Binding-site contacts:
Ligand atom C3 contacts residue GLU31 of chain 1.B at 3.7 Å.
Ligand atom C7 contacts residue GLU31 of chain 1.B at 3.4 Å.
Ligand atom C5 contacts residue MAN1 of chain 1.S at 3.7 Å.
Ligand atom C5 contacts residue ASN122 of chain 1.B at 3.8 Å.
Ligand atom O3 contacts residue GLU31 of chain 1.B at 4.3 Å.
Ligand atom N2 contacts residue ASN122 of chain 1.B at 3.1 Å (h-bond).
Ligand atom C1 contacts residue THR124 of chain 1.B at 3.6 Å.
Ligand atom O3 contacts residue MAN1 of chain 1.S at 3.8 Å.
Ligand atom O7 contacts residue ASN122 of chain 1.B at 3.6 Å (h-bond).
Ligand atom C3 contacts residue MAN1 of chain 1.S at 4.2 Å.
Ligand atom C8 contacts residue TYR65 of chain 1.B at 3.6 Å (hydrophobic).
Ligand atom C1 contacts residue ASN122 of chain 1.B at 1.9 Å.
Ligand atom C5 contacts residue THR124 of chain 1.B at 4.3 Å.
Ligand atom C8 contacts residue ALA27 of chain 1.B at 3.9 Å (hydrophobic).
Ligand atom C8 contacts residue GLU31 of chain 1.B at 3.2 Å.
Ligand atom C7 contacts residue ALA27 of chain 1.B at 3.8 Å (hydrophobic).
Ligand atom N2 contacts residue GLU31 of chain 1.B at 2.5 Å (salt-bridge).
Ligand atom O4 contacts residue LEU25 of chain 1.B at 3.7 Å.
Ligand atom C4 contacts residue LEU25 of chain 1.B at 4.3 Å (hydrophobic).
Ligand atom O7 contacts residue GLU26 of chain 1.B at 3.2 Å (salt-bridge).
Ligand atom O7 contacts residue ALA27 of chain 1.B at 2.9 Å (h-bond).
Ligand atom C2 contacts residue GLU31 of chain 1.B at 3.5 Å.
Ligand atom O5 contacts residue THR124 of chain 1.B at 4.1 Å.
Ligand atom O3 contacts residue GLU26 of chain 1.B at 4.2 Å.
Ligand atom O5 contacts residue ASN122 of chain 1.B at 2.4 Å (h-bond).
Ligand atom C4 contacts residue MAN1 of chain 1.S at 2.9 Å.
Ligand atom O6 contacts residue MAN1 of chain 1.S at 3.9 Å.
Ligand atom O6 contacts residue THR124 of chain 1.B at 3.9 Å.
Ligand atom C6 contacts residue MAN1 of chain 1.S at 3.5 Å.
Ligand atom C7 contacts residue GLU26 of chain 1.B at 4.1 Å.
Ligand atom C3 contacts residue ASN122 of chain 1.B at 4.0 Å.
Ligand atom C8 contacts residue LEU33 of chain 1.B at 3.7 Å (hydrophobic).
Ligand atom C3 contacts residue LEU25 of chain 1.B at 4.0 Å (hydrophobic).
Ligand atom C8 contacts residue GLU26 of chain 1.B at 3.9 Å.
Ligand atom C2 contacts residue ASN122 of chain 1.B at 2.7 Å.
Ligand atom O7 contacts residue LEU25 of chain 1.B at 3.5 Å.
Ligand atom O3 contacts residue LEU25 of chain 1.B at 4.3 Å.
Ligand atom C7 contacts residue ASN122 of chain 1.B at 3.5 Å.
Ligand atom O4 contacts residue MAN1 of chain 1.S at 2.6 Å.
Ligand atom C1 contacts residue GLU31 of chain 1.B at 3.8 Å.

This small molecule binds to this protein.
Small molecule (SMILES): CC(=O)N[C@H]1[C@H](O[C@H]2[C@H](O)[C@@H](NC(C)=O)CO[C@@H]2CO)O[C@H](CO)[C@@H](O)[C@@H]1O

Sequence of chain 1.B:
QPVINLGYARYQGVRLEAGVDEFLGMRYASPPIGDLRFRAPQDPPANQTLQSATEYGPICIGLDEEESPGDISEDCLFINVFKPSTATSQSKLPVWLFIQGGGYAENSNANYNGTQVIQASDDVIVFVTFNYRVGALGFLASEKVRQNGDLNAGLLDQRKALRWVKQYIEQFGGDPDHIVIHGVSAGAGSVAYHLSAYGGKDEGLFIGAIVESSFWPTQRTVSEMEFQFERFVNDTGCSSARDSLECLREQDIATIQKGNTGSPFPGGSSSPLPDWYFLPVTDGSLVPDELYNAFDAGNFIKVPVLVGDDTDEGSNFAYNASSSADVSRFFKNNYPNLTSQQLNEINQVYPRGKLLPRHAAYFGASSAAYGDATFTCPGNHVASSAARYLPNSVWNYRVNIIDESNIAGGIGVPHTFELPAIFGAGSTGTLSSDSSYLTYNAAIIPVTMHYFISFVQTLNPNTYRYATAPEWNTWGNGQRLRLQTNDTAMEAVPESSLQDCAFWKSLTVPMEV